Binding-site contacts:
Ligand atom C10 contacts residue GLU109 of chain 1.H at 3.2 Å.
Ligand atom C6 contacts residue THR176 of chain 1.H at 3.9 Å.
Ligand atom C17 contacts residue LEU111 of chain 1.H at 3.4 Å (hydrophobic).
Ligand atom C10 contacts residue ALA61 of chain 1.H at 3.4 Å (hydrophobic).
Ligand atom C21 contacts residue ASP112 of chain 1.H at 3.6 Å.
Ligand atom N16 contacts residue CYS110 of chain 1.H at 3.9 Å.
Ligand atom C18 contacts residue LEU111 of chain 1.H at 3.3 Å (hydrophobic).
Ligand atom C4 contacts residue VAL48 of chain 1.H at 3.7 Å (hydrophobic).
Ligand atom N16 contacts residue LEU111 of chain 1.H at 3.6 Å.
Ligand atom C12 contacts residue LEU163 of chain 1.H at 3.6 Å (hydrophobic).
Ligand atom N7 contacts residue GLY43 of chain 1.H at 3.7 Å.
Ligand atom C4 contacts residue THR176 of chain 1.H at 3.8 Å.
Ligand atom C21 contacts residue LEU40 of chain 1.H at 3.6 Å (hydrophobic).
Ligand atom C3 contacts residue MET108 of chain 1.H at 3.7 Å (hydrophobic).
Ligand atom C19 contacts residue LEU111 of chain 1.H at 3.5 Å (hydrophobic).
Ligand atom C10 contacts residue LEU111 of chain 1.H at 3.5 Å (hydrophobic).
Ligand atom N7 contacts residue ASP177 of chain 1.H at 3.3 Å (salt-bridge).
Ligand atom C17 contacts residue ASP112 of chain 1.H at 3.9 Å.
Ligand atom C13 contacts residue LEU163 of chain 1.H at 3.4 Å (hydrophobic).
Ligand atom C20 contacts residue LEU111 of chain 1.H at 3.7 Å (hydrophobic).
Ligand atom C17 contacts residue LEU40 of chain 1.H at 3.7 Å (hydrophobic).
Ligand atom C3 contacts residue VAL48 of chain 1.H at 3.8 Å (hydrophobic).
Ligand atom C8 contacts residue LEU42 of chain 1.H at 3.8 Å (hydrophobic).
Ligand atom N16 contacts residue ASP112 of chain 1.H at 3.4 Å.
Ligand atom C17 contacts residue CYS110 of chain 1.H at 3.6 Å (hydrophobic).
Ligand atom O26 contacts residue LYS63 of chain 1.H at 3.3 Å (salt-bridge).
Ligand atom N1 contacts residue LEU163 of chain 1.H at 3.7 Å.
Ligand atom N15 contacts residue LEU111 of chain 1.H at 3.0 Å (h-bond).
Ligand atom C6 contacts residue ASP177 of chain 1.H at 3.8 Å.
Ligand atom O26 contacts residue ASP177 of chain 1.H at 3.4 Å (salt-bridge).
Ligand atom C8 contacts residue ASP177 of chain 1.H at 3.7 Å.
Ligand atom C8 contacts residue ASN161 of chain 1.H at 3.3 Å.
Ligand atom N15 contacts residue ALA61 of chain 1.H at 3.8 Å.
Ligand atom C19 contacts residue LEU40 of chain 1.H at 3.7 Å (hydrophobic).
Ligand atom C2 contacts residue LEU163 of chain 1.H at 3.8 Å (hydrophobic).
Ligand atom C11 contacts residue ALA61 of chain 1.H at 3.8 Å (hydrophobic).
Ligand atom C21 contacts residue LEU111 of chain 1.H at 3.8 Å (hydrophobic).
Ligand atom C22 contacts residue ASP112 of chain 1.H at 3.8 Å.
Ligand atom N16 contacts residue LEU40 of chain 1.H at 3.5 Å.
Ligand atom C14 contacts residue LEU111 of chain 1.H at 3.9 Å (hydrophobic).

Sequence of chain 1.H:
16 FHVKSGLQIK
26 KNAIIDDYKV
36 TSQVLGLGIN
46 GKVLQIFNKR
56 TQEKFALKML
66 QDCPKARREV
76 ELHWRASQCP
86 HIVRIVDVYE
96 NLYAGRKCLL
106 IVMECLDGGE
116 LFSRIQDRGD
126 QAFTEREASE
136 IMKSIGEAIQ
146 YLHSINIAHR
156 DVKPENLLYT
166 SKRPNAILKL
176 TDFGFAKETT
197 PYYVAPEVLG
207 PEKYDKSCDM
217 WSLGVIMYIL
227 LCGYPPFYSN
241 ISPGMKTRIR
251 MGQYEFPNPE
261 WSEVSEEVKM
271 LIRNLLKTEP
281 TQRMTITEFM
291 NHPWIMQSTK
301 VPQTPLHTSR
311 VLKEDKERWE

This small molecule binds to this protein.
Small molecule (SMILES): O=C1NCCc2[nH]c(-c3ccnc(-c4cnc5ccccc5c4)c3)cc21